Sequence of chain 1.E:
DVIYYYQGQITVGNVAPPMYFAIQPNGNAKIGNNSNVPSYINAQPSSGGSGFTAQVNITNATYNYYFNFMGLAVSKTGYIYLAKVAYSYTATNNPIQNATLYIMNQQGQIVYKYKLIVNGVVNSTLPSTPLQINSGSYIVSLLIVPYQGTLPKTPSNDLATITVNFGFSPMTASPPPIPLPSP

This small molecule binds to this protein.
Small molecule (SMILES): CC(=O)N[C@H]1[C@H](O[C@H]2[C@H](O)[C@@H](NC(C)=O)CO[C@@H]2CO)O[C@H](CO[C@H]2O[C@H](CO)[C@@H](O)[C@H](O)[C@@H]2O)[C@@H](O[C@H]2O[C@H](CO)[C@@H](O)[C@H](O)[C@@H]2O)[C@@H]1O[C@@H]1O[C@H](CS(=O)(=O)O)[C@@H](O[C@@H]2O[C@H](CO)[C@@H](O)[C@H](O)[C@H]2O)[C@H](O)[C@H]1O

Sequence of chain 1.F:
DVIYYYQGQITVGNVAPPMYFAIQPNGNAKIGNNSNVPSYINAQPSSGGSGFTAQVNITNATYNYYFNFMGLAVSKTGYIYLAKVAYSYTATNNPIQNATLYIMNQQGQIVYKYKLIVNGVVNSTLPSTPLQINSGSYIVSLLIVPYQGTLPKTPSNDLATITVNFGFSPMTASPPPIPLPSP

Binding-site contacts:
Ligand atom C8 contacts residue PHE90 of chain 1.E at 3.9 Å (hydrophobic).
Ligand atom C6 contacts residue LYS53 of chain 1.E at 3.1 Å.
Ligand atom O6 contacts residue ASN91 of chain 1.E at 3.3 Å (h-bond).
Ligand atom C5 contacts residue ASN56 of chain 1.E at 3.7 Å.
Ligand atom C8 contacts residue GLY131 of chain 1.E at 3.7 Å.
Ligand atom C6 contacts residue ASN91 of chain 1.E at 3.3 Å.
Ligand atom C1 contacts residue PRO199 of chain 1.F at 4.0 Å (hydrophobic).
Ligand atom C5 contacts residue ASN91 of chain 1.E at 3.5 Å.
Ligand atom C8 contacts residue GLN130 of chain 1.E at 3.7 Å.
Ligand atom C1 contacts residue ALA52 of chain 1.E at 3.7 Å (hydrophobic).
Ligand atom N2 contacts residue ASN56 of chain 1.E at 2.9 Å (h-bond).
Ligand atom C4 contacts residue GLN130 of chain 1.E at 4.1 Å.
Ligand atom O1S6 contacts residue GLN130 of chain 1.E at 3.9 Å.
Ligand atom O6 contacts residue PRO198 of chain 1.F at 3.4 Å (h-bond).
Ligand atom O7 contacts residue ALA52 of chain 1.E at 3.6 Å (h-bond).
Ligand atom O5 contacts residue LYS53 of chain 1.E at 3.4 Å.
Ligand atom C2 contacts residue ASN56 of chain 1.E at 2.6 Å.
Ligand atom O6 contacts residue ILE162 of chain 1.E at 3.5 Å.
Ligand atom O7 contacts residue ILE201 of chain 1.F at 3.8 Å.
Ligand atom C3 contacts residue ASN56 of chain 1.E at 3.8 Å.
Ligand atom C7 contacts residue ASN56 of chain 1.E at 3.3 Å.
Ligand atom O4 contacts residue PRO199 of chain 1.F at 3.5 Å.
Ligand atom O5 contacts residue PRO199 of chain 1.F at 3.6 Å.
Ligand atom O5 contacts residue ASN91 of chain 1.E at 3.4 Å (h-bond).
Ligand atom O6 contacts residue PHE90 of chain 1.E at 3.3 Å.
Ligand atom O6 contacts residue LYS53 of chain 1.E at 3.9 Å.
Ligand atom O3 contacts residue PRO199 of chain 1.F at 4.1 Å.
Ligand atom C4 contacts residue SER197 of chain 1.F at 4.1 Å.
Ligand atom O6 contacts residue PRO199 of chain 1.F at 3.5 Å.
Ligand atom O4 contacts residue SER197 of chain 1.F at 3.2 Å (h-bond).
Ligand atom C6 contacts residue PRO198 of chain 1.F at 4.0 Å (hydrophobic).
Ligand atom O5 contacts residue ALA52 of chain 1.E at 3.7 Å.
Ligand atom O2 contacts residue GLN130 of chain 1.E at 3.9 Å.
Ligand atom O7 contacts residue ASN56 of chain 1.E at 3.3 Å (h-bond).
Ligand atom C8 contacts residue GLN129 of chain 1.E at 3.6 Å.
Ligand atom O4 contacts residue GLN130 of chain 1.E at 3.7 Å.
Ligand atom C3 contacts residue GLN130 of chain 1.E at 3.5 Å.
Ligand atom C1 contacts residue ASN56 of chain 1.E at 1.4 Å.
Ligand atom O5 contacts residue ASN56 of chain 1.E at 2.4 Å (h-bond).
Ligand atom C6 contacts residue SER197 of chain 1.F at 3.5 Å.